Sequence of chain 1.B:
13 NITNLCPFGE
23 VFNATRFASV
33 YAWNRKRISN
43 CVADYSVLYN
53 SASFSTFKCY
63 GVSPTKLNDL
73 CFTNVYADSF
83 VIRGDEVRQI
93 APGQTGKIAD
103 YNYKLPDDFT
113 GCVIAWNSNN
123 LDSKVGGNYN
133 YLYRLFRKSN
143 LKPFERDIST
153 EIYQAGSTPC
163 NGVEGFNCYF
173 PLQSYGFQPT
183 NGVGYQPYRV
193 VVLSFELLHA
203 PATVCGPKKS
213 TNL

The small molecule below binds the protein below.
Small molecule (SMILES): CC(=O)N[C@@H]1[C@@H](O)[C@H](O)[C@@H](CO)O[C@H]1O

Binding-site contacts:
Ligand atom C1 contacts residue ASN13 of chain 1.B at 1.4 Å.
Ligand atom O7 contacts residue ASN13 of chain 1.B at 2.8 Å (h-bond).
Ligand atom O5 contacts residue DTY2 of chain 1.G at 3.3 Å (h-bond).
Ligand atom N2 contacts residue ASN13 of chain 1.B at 3.0 Å (h-bond).
Ligand atom C4 contacts residue ASN13 of chain 1.B at 4.2 Å.
Ligand atom C5 contacts residue DTY2 of chain 1.G at 4.3 Å.
Ligand atom C2 contacts residue DTY2 of chain 1.G at 4.2 Å.
Ligand atom O7 contacts residue DTY2 of chain 1.G at 3.1 Å.
Ligand atom C7 contacts residue DTY2 of chain 1.G at 4.2 Å.
Ligand atom C8 contacts residue ASN13 of chain 1.B at 4.5 Å.
Ligand atom C7 contacts residue ASN13 of chain 1.B at 3.1 Å.
Ligand atom O6 contacts residue ALA4 of chain 1.G at 3.2 Å.
Ligand atom C5 contacts residue ASN13 of chain 1.B at 3.7 Å.
Ligand atom C6 contacts residue DTY2 of chain 1.G at 4.4 Å.
Ligand atom C2 contacts residue ASN13 of chain 1.B at 2.5 Å.
Ligand atom C3 contacts residue ASN13 of chain 1.B at 3.8 Å.
Ligand atom C6 contacts residue ALA4 of chain 1.G at 3.5 Å (hydrophobic).
Ligand atom C1 contacts residue DTY2 of chain 1.G at 3.8 Å.
Ligand atom O5 contacts residue ASN13 of chain 1.B at 2.4 Å (h-bond).

Sequence of chain 1.G:
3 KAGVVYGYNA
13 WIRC